Binding-site contacts:
Ligand atom C3 contacts residue TYR97 of chain 1.A at 3.7 Å (hydrophobic).
Ligand atom C2 contacts residue PHE88 of chain 1.A at 4.3 Å (hydrophobic).
Ligand atom C5 contacts residue HEM1 of chain 1.C at 3.6 Å.
Ligand atom C9 contacts residue THR253 of chain 1.A at 4.0 Å.
Ligand atom O contacts residue PHE88 of chain 1.A at 3.5 Å.
Ligand atom C2 contacts residue LEU245 of chain 1.A at 3.8 Å (hydrophobic).
Ligand atom C3 contacts residue HEM1 of chain 1.C at 4.1 Å.
Ligand atom C10 contacts residue VAL397 of chain 1.A at 4.1 Å (hydrophobic).
Ligand atom C3 contacts residue LEU245 of chain 1.A at 3.8 Å (hydrophobic).
Ligand atom C6 contacts residue THR253 of chain 1.A at 4.5 Å.
Ligand atom C7 contacts residue VAL296 of chain 1.A at 4.4 Å (hydrophobic).
Ligand atom C9 contacts residue VAL397 of chain 1.A at 4.1 Å (hydrophobic).
Ligand atom C10 contacts residue ILE396 of chain 1.A at 4.3 Å (hydrophobic).
Ligand atom C5 contacts residue LEU245 of chain 1.A at 4.0 Å (hydrophobic).
Ligand atom O contacts residue LEU245 of chain 1.A at 3.7 Å.
Ligand atom C6 contacts residue LEU245 of chain 1.A at 4.0 Å (hydrophobic).
Ligand atom C8 contacts residue VAL296 of chain 1.A at 3.6 Å (hydrophobic).
Ligand atom O contacts residue PHE99 of chain 1.A at 4.4 Å.
Ligand atom C9 contacts residue HEM1 of chain 1.C at 4.0 Å.
Ligand atom C10 contacts residue PHE88 of chain 1.A at 4.0 Å (hydrophobic).
Ligand atom C2 contacts residue TYR97 of chain 1.A at 3.6 Å (hydrophobic).
Ligand atom C7 contacts residue HEM1 of chain 1.C at 4.5 Å.
Ligand atom C6 contacts residue VAL248 of chain 1.A at 4.0 Å (hydrophobic).
Ligand atom C6 contacts residue GLY249 of chain 1.A at 4.3 Å.
Ligand atom O contacts residue TYR97 of chain 1.A at 2.7 Å (h-bond).
Ligand atom C3 contacts residue THR102 of chain 1.A at 4.0 Å.
Ligand atom C9 contacts residue VAL296 of chain 1.A at 4.0 Å (hydrophobic).
Ligand atom C8 contacts residue ILE396 of chain 1.A at 4.4 Å (hydrophobic).
Ligand atom C4 contacts residue HEM1 of chain 1.C at 3.5 Å.
Ligand atom C10 contacts residue VAL248 of chain 1.A at 3.8 Å (hydrophobic).
Ligand atom C8 contacts residue HEM1 of chain 1.C at 4.1 Å.
Ligand atom C1 contacts residue VAL248 of chain 1.A at 4.4 Å (hydrophobic).
Ligand atom C8 contacts residue ASP298 of chain 1.A at 3.9 Å.
Ligand atom C10 contacts residue THR186 of chain 1.A at 4.1 Å.

A small-molecule ligand and the protein it binds are described below.
Small molecule (SMILES): CC1(C)[C@@H]2CC[C@@]1(C)C(=O)C2

Sequence of chain 1.A:
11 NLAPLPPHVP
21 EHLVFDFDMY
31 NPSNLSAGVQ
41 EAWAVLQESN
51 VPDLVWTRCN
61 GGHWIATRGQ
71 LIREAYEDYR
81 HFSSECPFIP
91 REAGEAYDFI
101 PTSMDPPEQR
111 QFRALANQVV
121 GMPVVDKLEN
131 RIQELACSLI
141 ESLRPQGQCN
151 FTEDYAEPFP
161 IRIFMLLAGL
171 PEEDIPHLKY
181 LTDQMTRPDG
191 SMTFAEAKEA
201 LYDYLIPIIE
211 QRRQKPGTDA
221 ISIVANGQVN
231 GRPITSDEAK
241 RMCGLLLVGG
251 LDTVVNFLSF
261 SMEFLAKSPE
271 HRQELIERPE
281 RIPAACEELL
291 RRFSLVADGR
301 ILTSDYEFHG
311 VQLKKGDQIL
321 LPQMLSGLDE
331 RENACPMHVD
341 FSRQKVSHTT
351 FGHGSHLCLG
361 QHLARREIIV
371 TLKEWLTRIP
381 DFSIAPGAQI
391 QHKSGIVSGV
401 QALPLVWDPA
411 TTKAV